Binding-site contacts:
Ligand atom O4A contacts residue TRP413 of chain 1.A at 3.8 Å.
Ligand atom C4 contacts residue ARG409 of chain 1.A at 3.6 Å.
Ligand atom C3' contacts residue ARG409 of chain 1.A at 3.9 Å.
Ligand atom S1 contacts residue VAL175 of chain 1.A at 3.7 Å.
Ligand atom O4A contacts residue GLY383 of chain 1.A at 3.7 Å.
Ligand atom C8 contacts residue SER100 of chain 1.A at 1.4 Å.
Ligand atom O12 contacts residue TYR99 of chain 1.A at 3.6 Å.
Ligand atom O4A contacts residue ARG409 of chain 1.A at 3.4 Å (salt-bridge).
Ligand atom C13 contacts residue ILE277 of chain 1.A at 3.4 Å (hydrophobic).
Ligand atom C11 contacts residue TYR99 of chain 1.A at 3.9 Å (hydrophobic).
Ligand atom O9 contacts residue GLY383 of chain 1.A at 3.5 Å.
Ligand atom C15 contacts residue PHE174 of chain 1.A at 3.2 Å (hydrophobic).
Ligand atom C14 contacts residue PHE174 of chain 1.A at 3.9 Å (hydrophobic).
Ligand atom C13 contacts residue TYR99 of chain 1.A at 3.5 Å (hydrophobic).
Ligand atom N10 contacts residue SER100 of chain 1.A at 3.6 Å.
Ligand atom C6 contacts residue TYR218 of chain 1.A at 3.5 Å (hydrophobic).
Ligand atom C14 contacts residue ILE277 of chain 1.A at 3.9 Å (hydrophobic).
Ligand atom C2 contacts residue VAL175 of chain 1.A at 3.6 Å (hydrophobic).
Ligand atom C15 contacts residue GLN296 of chain 1.A at 3.2 Å.
Ligand atom O9 contacts residue ALA384 of chain 1.A at 2.9 Å (h-bond).
Ligand atom O9 contacts residue TYR99 of chain 1.A at 3.4 Å.
Ligand atom O12 contacts residue GLN296 of chain 1.A at 3.3 Å.
Ligand atom C2 contacts residue TYR218 of chain 1.A at 3.9 Å (hydrophobic).
Ligand atom N5 contacts residue SER100 of chain 1.A at 3.8 Å.
Ligand atom C7 contacts residue SER100 of chain 1.A at 2.5 Å.
Ligand atom C3' contacts residue LEU350 of chain 1.A at 3.9 Å (hydrophobic).
Ligand atom S19 contacts residue ILE277 of chain 1.A at 3.6 Å.
Ligand atom C6 contacts residue SER100 of chain 1.A at 3.3 Å.
Ligand atom O4B contacts residue ARG409 of chain 1.A at 2.4 Å (salt-bridge).
Ligand atom S1 contacts residue PHE174 of chain 1.A at 3.6 Å.
Ligand atom C8 contacts residue TYR218 of chain 1.A at 3.8 Å (hydrophobic).
Ligand atom N10 contacts residue ALA384 of chain 1.A at 3.7 Å.
Ligand atom C17 contacts residue GLN296 of chain 1.A at 3.5 Å.
Ligand atom C4' contacts residue ARG409 of chain 1.A at 3.1 Å.
Ligand atom N5 contacts residue ALA384 of chain 1.A at 3.8 Å.
Ligand atom O12 contacts residue SER100 of chain 1.A at 3.6 Å (h-bond).
Ligand atom O4A contacts residue ALA384 of chain 1.A at 3.6 Å (h-bond).
Ligand atom C16 contacts residue GLN296 of chain 1.A at 3.0 Å.
Ligand atom C16 contacts residue PHE174 of chain 1.A at 3.5 Å (hydrophobic).
Ligand atom O9 contacts residue SER100 of chain 1.A at 2.2 Å (h-bond).

Sequence of chain 1.A:
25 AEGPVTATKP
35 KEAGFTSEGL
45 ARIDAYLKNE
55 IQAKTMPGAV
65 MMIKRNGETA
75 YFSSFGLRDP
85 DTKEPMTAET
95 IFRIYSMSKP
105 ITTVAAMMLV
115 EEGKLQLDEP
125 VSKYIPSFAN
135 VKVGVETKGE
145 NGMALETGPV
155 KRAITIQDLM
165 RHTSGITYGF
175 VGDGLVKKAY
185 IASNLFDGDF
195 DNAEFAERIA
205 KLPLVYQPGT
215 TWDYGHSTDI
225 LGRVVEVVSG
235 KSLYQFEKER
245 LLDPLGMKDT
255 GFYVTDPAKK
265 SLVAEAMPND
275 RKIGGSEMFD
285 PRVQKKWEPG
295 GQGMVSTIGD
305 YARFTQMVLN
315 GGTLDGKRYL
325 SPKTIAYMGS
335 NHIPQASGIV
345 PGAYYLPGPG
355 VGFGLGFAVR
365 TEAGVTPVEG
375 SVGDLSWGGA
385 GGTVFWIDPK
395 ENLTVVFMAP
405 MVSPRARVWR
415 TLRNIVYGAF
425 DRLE

A small-molecule ligand and the protein it binds are described below.
Small molecule (SMILES): COC(=O)CC1=C(C(=O)O)N[C@@H]([C@@H](C=O)NC(=O)Cc2cccs2)SC1